The small molecule below binds the protein below.
Small molecule (SMILES): O=c1nc[nH]c2c1ncn2CCN(CCN(CCP(=O)(O)O)CCP(=O)(O)O)CCP(=O)(O)O

Binding-site contacts:
Ligand atom C6 contacts residue VAL175 of chain 1.B at 3.5 Å (hydrophobic).
Ligand atom O6 contacts residue VAL175 of chain 1.B at 3.0 Å (h-bond).
Ligand atom OAG contacts residue GLY66 of chain 1.B at 2.9 Å (h-bond).
Ligand atom O6 contacts residue ASP173 of chain 1.B at 3.9 Å.
Ligand atom CAN contacts residue THR129 of chain 1.B at 3.9 Å.
Ligand atom O6 contacts residue PHE174 of chain 1.B at 3.7 Å.
Ligand atom OAC contacts residue MG1 of chain 1.I at 3.2 Å.
Ligand atom C2 contacts residue ASP181 of chain 1.B at 3.7 Å.
Ligand atom PBF contacts residue GLY127 of chain 1.B at 3.7 Å.
Ligand atom CAT contacts residue VAL123 of chain 1.B at 3.8 Å (hydrophobic).
Ligand atom OAC contacts residue ASP181 of chain 1.B at 3.1 Å (salt-bridge).
Ligand atom OAF contacts residue ASP125 of chain 1.B at 3.3 Å.
Ligand atom O6 contacts residue LYS153 of chain 1.B at 2.8 Å (salt-bridge).
Ligand atom C8 contacts residue ASP125 of chain 1.B at 3.7 Å.
Ligand atom OAC contacts residue ARG187 of chain 1.B at 3.0 Å (salt-bridge).
Ligand atom PBF contacts residue SER126 of chain 1.B at 3.6 Å.
Ligand atom OAE contacts residue ASP125 of chain 1.B at 2.6 Å (salt-bridge).
Ligand atom OAE contacts residue GLY127 of chain 1.B at 2.9 Å (h-bond).
Ligand atom C2 contacts residue PHE174 of chain 1.B at 3.7 Å (hydrophobic).
Ligand atom OAG contacts residue LYS65 of chain 1.B at 3.4 Å (salt-bridge).
Ligand atom OAB contacts residue LEU128 of chain 1.B at 3.6 Å (h-bond).
Ligand atom OAE contacts residue VAL124 of chain 1.B at 3.5 Å.
Ligand atom OAB contacts residue SER126 of chain 1.B at 3.5 Å (h-bond).
Ligand atom OAH contacts residue LYS65 of chain 1.B at 3.1 Å (salt-bridge).
Ligand atom OAF contacts residue SER126 of chain 1.B at 2.9 Å (h-bond).
Ligand atom C2 contacts residue VAL175 of chain 1.B at 3.5 Å (hydrophobic).
Ligand atom CAP contacts residue THR129 of chain 1.B at 3.7 Å.
Ligand atom PBF contacts residue THR129 of chain 1.B at 3.7 Å.
Ligand atom OAH contacts residue LEU64 of chain 1.B at 3.5 Å (h-bond).
Ligand atom PBF contacts residue ASP125 of chain 1.B at 3.8 Å.
Ligand atom C5 contacts residue LYS153 of chain 1.B at 3.6 Å.
Ligand atom CAT contacts residue THR129 of chain 1.B at 3.8 Å.
Ligand atom OAB contacts residue THR129 of chain 1.B at 2.5 Å (h-bond).
Ligand atom N7 contacts residue LYS153 of chain 1.B at 3.1 Å (salt-bridge).
Ligand atom PBG contacts residue ARG187 of chain 1.B at 3.8 Å.
Ligand atom OAE contacts residue SER126 of chain 1.B at 3.2 Å (h-bond).
Ligand atom OAH contacts residue ARG187 of chain 1.B at 3.4 Å (salt-bridge).
Ligand atom N1 contacts residue VAL175 of chain 1.B at 2.6 Å (h-bond).
Ligand atom N1 contacts residue PHE174 of chain 1.B at 3.8 Å.
Ligand atom C6 contacts residue LYS153 of chain 1.B at 3.6 Å.

Sequence of chain 1.B:
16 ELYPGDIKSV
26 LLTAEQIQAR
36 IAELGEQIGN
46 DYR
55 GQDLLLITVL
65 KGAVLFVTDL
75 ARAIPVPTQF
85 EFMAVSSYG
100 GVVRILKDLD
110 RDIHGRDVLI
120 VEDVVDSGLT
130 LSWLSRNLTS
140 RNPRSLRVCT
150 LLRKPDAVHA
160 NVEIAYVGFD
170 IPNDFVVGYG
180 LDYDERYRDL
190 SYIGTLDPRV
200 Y